Binding-site contacts:
Ligand atom O1B contacts residue HIS12 of chain 1.A at 3.6 Å.
Ligand atom O2P contacts residue GLU111 of chain 1.A at 3.0 Å (salt-bridge).
Ligand atom C4' contacts residue HIS119 of chain 1.A at 3.7 Å.
Ligand atom N6 contacts residue CYS65 of chain 1.A at 3.2 Å (h-bond).
Ligand atom O3P contacts residue ALA4 of chain 1.A at 2.8 Å.
Ligand atom C4' contacts residue VAL118 of chain 1.A at 3.4 Å (hydrophobic).
Ligand atom O2A contacts residue LYS7 of chain 1.A at 3.1 Å (salt-bridge).
Ligand atom N1 contacts residue ASN67 of chain 1.A at 3.0 Å (h-bond).
Ligand atom O1P contacts residue GLU111 of chain 1.A at 2.5 Å (salt-bridge).
Ligand atom O2B contacts residue HIS119 of chain 1.A at 3.5 Å.
Ligand atom C5 contacts residue ALA109 of chain 1.A at 3.5 Å (hydrophobic).
Ligand atom C8 contacts residue VAL118 of chain 1.A at 3.5 Å (hydrophobic).
Ligand atom C6 contacts residue ASN67 of chain 1.A at 3.4 Å.
Ligand atom PA contacts residue LYS7 of chain 1.A at 3.2 Å.
Ligand atom O4' contacts residue VAL118 of chain 1.A at 3.0 Å (h-bond).
Ligand atom O1B contacts residue GLN11 of chain 1.A at 3.6 Å.
Ligand atom O3B contacts residue HIS119 of chain 1.A at 2.5 Å (h-bond).
Ligand atom PB contacts residue HIS12 of chain 1.A at 3.7 Å.
Ligand atom O1B contacts residue LYS41 of chain 1.A at 3.1 Å (salt-bridge).
Ligand atom C1' contacts residue VAL118 of chain 1.A at 3.7 Å (hydrophobic).
Ligand atom N6 contacts residue ASN67 of chain 1.A at 3.3 Å (h-bond).
Ligand atom C5' contacts residue HIS119 of chain 1.A at 3.3 Å.
Ligand atom O2B contacts residue PHE120 of chain 1.A at 3.0 Å (h-bond).
Ligand atom O1A contacts residue LYS7 of chain 1.A at 2.5 Å (salt-bridge).
Ligand atom N7 contacts residue GLU111 of chain 1.A at 3.2 Å (salt-bridge).
Ligand atom C8 contacts residue GLU111 of chain 1.A at 3.0 Å.
Ligand atom O3A contacts residue GLN11 of chain 1.A at 3.2 Å (h-bond).
Ligand atom N9 contacts residue HIS119 of chain 1.A at 3.7 Å.
Ligand atom PB contacts residue HIS119 of chain 1.A at 3.6 Å.
Ligand atom N3 contacts residue HIS119 of chain 1.A at 3.2 Å (h-bond).
Ligand atom O1P contacts residue VAL118 of chain 1.A at 2.6 Å.
Ligand atom N6 contacts residue ASN71 of chain 1.A at 3.0 Å (h-bond).
Ligand atom O4' contacts residue HIS119 of chain 1.A at 2.6 Å.
Ligand atom O2B contacts residue HIS12 of chain 1.A at 2.7 Å (h-bond).
Ligand atom N7 contacts residue ALA109 of chain 1.A at 3.5 Å.
Ligand atom C1' contacts residue HIS119 of chain 1.A at 3.5 Å.
Ligand atom P2' contacts residue GLU111 of chain 1.A at 3.0 Å.
Ligand atom N7 contacts residue ASN71 of chain 1.A at 3.1 Å (h-bond).
Ligand atom N6 contacts residue GLN69 of chain 1.A at 3.3 Å.
Ligand atom C2 contacts residue HIS119 of chain 1.A at 3.3 Å.

The small molecule below binds the protein below.
Small molecule (SMILES): Nc1ncnc2c1ncn2[C@@H]1O[C@H](CO[P](=O)(O)OP(=O)(O)O)[C@@H](O)[C@H]1OP(=O)(O)O

Sequence of chain 1.A:
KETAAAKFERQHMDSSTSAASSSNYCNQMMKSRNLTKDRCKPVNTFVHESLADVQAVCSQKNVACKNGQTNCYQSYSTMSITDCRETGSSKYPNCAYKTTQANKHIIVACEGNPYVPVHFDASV